Sequence of chain 1.B:
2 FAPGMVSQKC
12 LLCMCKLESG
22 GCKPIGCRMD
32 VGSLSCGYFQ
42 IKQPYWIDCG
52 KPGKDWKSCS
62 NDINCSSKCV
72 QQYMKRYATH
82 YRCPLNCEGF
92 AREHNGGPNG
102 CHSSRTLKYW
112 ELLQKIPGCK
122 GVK

The protein below binds the small molecule below.
Small molecule (SMILES): OC[C@H]1O[C@@H](O)[C@H](O)[C@@H](O)[C@@H]1O

Binding-site contacts:
Ligand atom O4 contacts residue LEU86 of chain 1.B at 4.2 Å.
Ligand atom O6 contacts residue PRO85 of chain 1.B at 3.8 Å.
Ligand atom C3 contacts residue ARG83 of chain 1.B at 3.6 Å.
Ligand atom C2 contacts residue ARG83 of chain 1.B at 3.7 Å.
Ligand atom C5 contacts residue CYS84 of chain 1.B at 3.4 Å (hydrophobic).
Ligand atom O6 contacts residue CYS84 of chain 1.B at 4.3 Å.
Ligand atom C1 contacts residue ARG83 of chain 1.B at 3.9 Å.
Ligand atom C2 contacts residue CYS84 of chain 1.B at 4.5 Å (hydrophobic).
Ligand atom O5 contacts residue CYS84 of chain 1.B at 4.0 Å.
Ligand atom C1 contacts residue CYS84 of chain 1.B at 3.9 Å (hydrophobic).
Ligand atom C6 contacts residue CYS84 of chain 1.B at 4.3 Å (hydrophobic).
Ligand atom C4 contacts residue CYS84 of chain 1.B at 4.0 Å (hydrophobic).
Ligand atom O2 contacts residue ARG83 of chain 1.B at 3.0 Å (salt-bridge).
Ligand atom C3 contacts residue CYS84 of chain 1.B at 3.9 Å (hydrophobic).
Ligand atom C6 contacts residue LEU86 of chain 1.B at 4.0 Å (hydrophobic).
Ligand atom O5 contacts residue PRO85 of chain 1.B at 4.0 Å.
Ligand atom C5 contacts residue PRO85 of chain 1.B at 4.1 Å (hydrophobic).
Ligand atom O4 contacts residue CYS84 of chain 1.B at 4.1 Å.
Ligand atom O3 contacts residue ARG83 of chain 1.B at 3.5 Å.
Ligand atom C5 contacts residue LEU86 of chain 1.B at 4.2 Å (hydrophobic).
Ligand atom C1 contacts residue PRO85 of chain 1.B at 4.1 Å (hydrophobic).
Ligand atom O6 contacts residue LEU86 of chain 1.B at 3.0 Å (h-bond).